Sequence of chain 1.C:
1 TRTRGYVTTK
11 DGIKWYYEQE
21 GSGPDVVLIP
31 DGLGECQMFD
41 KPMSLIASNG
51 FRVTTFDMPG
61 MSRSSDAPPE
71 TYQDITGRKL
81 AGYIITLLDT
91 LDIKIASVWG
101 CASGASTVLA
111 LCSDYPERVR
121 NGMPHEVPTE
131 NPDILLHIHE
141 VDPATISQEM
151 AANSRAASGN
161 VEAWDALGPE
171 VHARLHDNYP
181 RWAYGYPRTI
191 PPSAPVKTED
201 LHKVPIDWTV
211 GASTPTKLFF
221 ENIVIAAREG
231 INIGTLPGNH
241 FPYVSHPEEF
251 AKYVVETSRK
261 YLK

Binding-site contacts:
Ligand atom C5 contacts residue ASN131 of chain 1.C at 3.4 Å.
Ligand atom C7P contacts residue SER154 of chain 1.C at 4.0 Å.
Ligand atom C3 contacts residue ILE190 of chain 1.C at 3.8 Å (hydrophobic).
Ligand atom O4 contacts residue PRO128 of chain 1.C at 3.7 Å.
Ligand atom C12 contacts residue TRP182 of chain 1.C at 3.9 Å (hydrophobic).
Ligand atom C12 contacts residue ALA102 of chain 1.C at 3.4 Å (hydrophobic).
Ligand atom C2P contacts residue PHE219 of chain 1.C at 4.0 Å (hydrophobic).
Ligand atom C1 contacts residue TRP182 of chain 1.C at 3.5 Å (hydrophobic).
Ligand atom O12 contacts residue ALA102 of chain 1.C at 3.1 Å.
Ligand atom C4 contacts residue PRO128 of chain 1.C at 3.7 Å (hydrophobic).
Ligand atom C8P contacts residue MET150 of chain 1.C at 3.7 Å (hydrophobic).
Ligand atom O4 contacts residue PRO191 of chain 1.C at 3.1 Å.
Ligand atom C3P contacts residue PHE219 of chain 1.C at 3.8 Å (hydrophobic).
Ligand atom C2 contacts residue TRP182 of chain 1.C at 3.5 Å (hydrophobic).
Ligand atom C6 contacts residue TRP182 of chain 1.C at 3.9 Å (hydrophobic).
Ligand atom O2 contacts residue SER103 of chain 1.C at 3.5 Å.
Ligand atom O12 contacts residue GLY32 of chain 1.C at 3.0 Å (h-bond).
Ligand atom C1 contacts residue ALA102 of chain 1.C at 3.8 Å (hydrophobic).
Ligand atom C3P contacts residue LEU218 of chain 1.C at 4.0 Å (hydrophobic).
Ligand atom C11 contacts residue LEU33 of chain 1.C at 3.6 Å (hydrophobic).
Ligand atom O10 contacts residue HIS240 of chain 1.C at 3.5 Å (h-bond).
Ligand atom C5 contacts residue PRO128 of chain 1.C at 4.0 Å (hydrophobic).
Ligand atom C9P contacts residue PHE241 of chain 1.C at 3.9 Å (hydrophobic).
Ligand atom C12 contacts residue HIS240 of chain 1.C at 3.8 Å.
Ligand atom O2 contacts residue GLY32 of chain 1.C at 3.9 Å.
Ligand atom O4 contacts residue ASN131 of chain 1.C at 2.4 Å (h-bond).
Ligand atom C9P contacts residue HIS240 of chain 1.C at 3.6 Å.
Ligand atom O4 contacts residue PRO187 of chain 1.C at 3.7 Å.
Ligand atom C10 contacts residue HIS240 of chain 1.C at 3.8 Å.
Ligand atom C11 contacts residue TRP182 of chain 1.C at 3.8 Å (hydrophobic).
Ligand atom O6P contacts residue MET150 of chain 1.C at 4.0 Å.
Ligand atom C8P contacts residue SER154 of chain 1.C at 3.9 Å.
Ligand atom C4 contacts residue ASN131 of chain 1.C at 3.3 Å.
Ligand atom O2 contacts residue TYR186 of chain 1.C at 4.0 Å.
Ligand atom O2 contacts residue TRP182 of chain 1.C at 3.1 Å (h-bond).
Ligand atom C3 contacts residue PRO128 of chain 1.C at 4.0 Å (hydrophobic).
Ligand atom C3 contacts residue TRP182 of chain 1.C at 3.9 Å (hydrophobic).
Ligand atom O6P contacts residue LEU135 of chain 1.C at 3.8 Å.
Ligand atom O12 contacts residue TRP182 of chain 1.C at 3.7 Å.
Ligand atom C5 contacts residue LEU135 of chain 1.C at 3.9 Å (hydrophobic).

This small molecule binds to this protein.
Small molecule (SMILES): C[C@H]1CCCC(=O)CCC/C=C/c2cc(O)cc(O)c2C(=O)O1